A protein and the small-molecule ligand that binds it are described below.
Small molecule (SMILES): CC(=O)N[C@@H]1[C@@H](O)[C@H](O)[C@@H](CO)O[C@H]1O

Binding-site contacts:
Ligand atom C7 contacts residue ASN388 of chain 1.B at 3.2 Å.
Ligand atom O5 contacts residue SER429 of chain 1.B at 3.6 Å (h-bond).
Ligand atom C5 contacts residue ASN388 of chain 1.B at 3.7 Å.
Ligand atom O5 contacts residue ASN388 of chain 1.B at 2.4 Å (h-bond).
Ligand atom O7 contacts residue ASN388 of chain 1.B at 4.0 Å.
Ligand atom C8 contacts residue ASN388 of chain 1.B at 3.5 Å.
Ligand atom C4 contacts residue ASN388 of chain 1.B at 4.3 Å.
Ligand atom C2 contacts residue ASN388 of chain 1.B at 2.5 Å.
Ligand atom C1 contacts residue SER429 of chain 1.B at 3.5 Å.
Ligand atom N2 contacts residue ASN388 of chain 1.B at 2.9 Å (h-bond).
Ligand atom C3 contacts residue ASN388 of chain 1.B at 3.9 Å.
Ligand atom C5 contacts residue SER429 of chain 1.B at 4.2 Å.
Ligand atom C1 contacts residue ASN388 of chain 1.B at 1.5 Å.
Ligand atom C8 contacts residue VAL457 of chain 1.B at 4.1 Å (hydrophobic).

Sequence of chain 1.B:
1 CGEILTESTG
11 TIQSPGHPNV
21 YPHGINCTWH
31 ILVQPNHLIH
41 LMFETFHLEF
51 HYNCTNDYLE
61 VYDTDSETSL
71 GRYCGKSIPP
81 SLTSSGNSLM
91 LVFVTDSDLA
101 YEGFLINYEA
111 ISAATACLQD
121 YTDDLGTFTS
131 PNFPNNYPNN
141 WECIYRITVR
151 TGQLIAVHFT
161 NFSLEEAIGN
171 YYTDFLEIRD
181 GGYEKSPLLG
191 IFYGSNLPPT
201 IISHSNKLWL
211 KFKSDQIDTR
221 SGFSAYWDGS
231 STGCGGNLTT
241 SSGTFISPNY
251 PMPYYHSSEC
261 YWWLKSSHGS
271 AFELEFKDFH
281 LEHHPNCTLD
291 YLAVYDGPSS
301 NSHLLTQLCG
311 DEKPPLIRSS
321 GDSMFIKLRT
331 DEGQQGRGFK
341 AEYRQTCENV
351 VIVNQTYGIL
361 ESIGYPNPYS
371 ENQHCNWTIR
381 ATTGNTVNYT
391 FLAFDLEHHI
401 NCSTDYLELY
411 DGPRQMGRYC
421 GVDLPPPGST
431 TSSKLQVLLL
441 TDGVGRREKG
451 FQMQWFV